Sequence of chain 1.D:
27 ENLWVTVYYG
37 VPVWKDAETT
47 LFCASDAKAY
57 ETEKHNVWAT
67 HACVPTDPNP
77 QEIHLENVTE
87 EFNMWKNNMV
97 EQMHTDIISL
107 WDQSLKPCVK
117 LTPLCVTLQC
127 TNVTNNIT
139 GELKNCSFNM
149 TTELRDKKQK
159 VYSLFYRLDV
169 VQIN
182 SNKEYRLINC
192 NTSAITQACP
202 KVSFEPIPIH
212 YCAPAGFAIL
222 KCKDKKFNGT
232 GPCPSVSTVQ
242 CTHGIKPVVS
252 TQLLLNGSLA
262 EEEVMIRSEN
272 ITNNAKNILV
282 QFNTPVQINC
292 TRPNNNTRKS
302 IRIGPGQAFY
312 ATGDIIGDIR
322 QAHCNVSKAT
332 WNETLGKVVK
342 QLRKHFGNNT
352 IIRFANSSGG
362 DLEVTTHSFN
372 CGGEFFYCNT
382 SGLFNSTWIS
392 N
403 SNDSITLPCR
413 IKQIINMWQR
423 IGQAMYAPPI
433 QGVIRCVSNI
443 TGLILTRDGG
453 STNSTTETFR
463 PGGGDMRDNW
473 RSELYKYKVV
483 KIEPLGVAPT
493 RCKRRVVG

Binding-site contacts:
Ligand atom C6 contacts residue TYR186 of chain 1.D at 4.4 Å (hydrophobic).
Ligand atom C8 contacts residue ASN128 of chain 1.D at 3.6 Å.
Ligand atom C5 contacts residue ASN128 of chain 1.D at 3.7 Å.
Ligand atom C7 contacts residue ASN128 of chain 1.D at 3.5 Å.
Ligand atom O6 contacts residue TYR186 of chain 1.D at 3.1 Å (h-bond).
Ligand atom O7 contacts residue ASN128 of chain 1.D at 4.3 Å.
Ligand atom N2 contacts residue ASN128 of chain 1.D at 2.8 Å (h-bond).
Ligand atom C4 contacts residue ASN128 of chain 1.D at 4.2 Å.
Ligand atom C8 contacts residue ARG165 of chain 1.D at 4.2 Å.
Ligand atom C2 contacts residue ASN128 of chain 1.D at 2.4 Å.
Ligand atom O5 contacts residue ASN128 of chain 1.D at 2.4 Å (h-bond).
Ligand atom C3 contacts residue ASN128 of chain 1.D at 3.8 Å.
Ligand atom C1 contacts residue ASN128 of chain 1.D at 1.4 Å.

The protein below binds the small molecule below.
Small molecule (SMILES): CC(=O)N[C@H]1[C@H](O[C@H]2[C@H](O)[C@@H](NC(C)=O)CO[C@@H]2CO)O[C@H](CO)[C@@H](O[C@@H]2O[C@H](CO)[C@@H](O)[C@H](O)[C@@H]2O)[C@@H]1O